Sequence of chain 1.A:
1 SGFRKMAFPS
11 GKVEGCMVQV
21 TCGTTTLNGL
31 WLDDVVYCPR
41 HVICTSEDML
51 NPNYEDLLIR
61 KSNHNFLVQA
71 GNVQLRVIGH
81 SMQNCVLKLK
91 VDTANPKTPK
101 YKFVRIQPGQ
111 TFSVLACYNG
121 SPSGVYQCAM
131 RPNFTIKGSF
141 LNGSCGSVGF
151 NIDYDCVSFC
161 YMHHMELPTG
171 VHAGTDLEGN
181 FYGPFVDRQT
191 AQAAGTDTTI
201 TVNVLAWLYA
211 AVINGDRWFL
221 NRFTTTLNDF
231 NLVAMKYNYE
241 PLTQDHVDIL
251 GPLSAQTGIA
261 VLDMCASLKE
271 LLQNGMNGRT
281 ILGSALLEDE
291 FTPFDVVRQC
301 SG

This small molecule binds to this protein.
Small molecule (SMILES): C[C@H](N)C(=O)O

Binding-site contacts:
Ligand atom CB contacts residue THR26 of chain 1.A at 3.6 Å.
Ligand atom O contacts residue ILE1 of chain 1.D at 2.3 Å (h-bond).
Ligand atom O contacts residue GLY143 of chain 1.A at 3.9 Å.
Ligand atom N contacts residue HIS41 of chain 1.A at 4.0 Å.
Ligand atom N contacts residue CYS145 of chain 1.A at 3.5 Å (h-bond).
Ligand atom C contacts residue V3E1 of chain 1.E at 4.0 Å.
Ligand atom N contacts residue ACY1 of chain 1.B at 1.4 Å.
Ligand atom CB contacts residue THR25 of chain 1.A at 3.7 Å.
Ligand atom CA contacts residue GLY143 of chain 1.A at 4.2 Å.
Ligand atom CA contacts residue THR26 of chain 1.A at 3.6 Å.
Ligand atom C contacts residue ILE1 of chain 1.D at 1.4 Å (hydrophobic).
Ligand atom C contacts residue THR26 of chain 1.A at 3.8 Å.
Ligand atom N contacts residue GLY143 of chain 1.A at 4.2 Å.
Ligand atom CB contacts residue ILE1 of chain 1.D at 3.1 Å (hydrophobic).
Ligand atom C contacts residue ACY1 of chain 1.B at 3.5 Å.
Ligand atom C contacts residue GLY143 of chain 1.A at 3.9 Å.
Ligand atom CB contacts residue HIS41 of chain 1.A at 4.0 Å.
Ligand atom CA contacts residue ILE1 of chain 1.D at 2.5 Å (hydrophobic).
Ligand atom N contacts residue ILE1 of chain 1.D at 3.8 Å.
Ligand atom CB contacts residue LEU27 of chain 1.A at 3.7 Å (hydrophobic).
Ligand atom CA contacts residue LEU27 of chain 1.A at 4.3 Å (hydrophobic).
Ligand atom CB contacts residue ACY1 of chain 1.B at 3.6 Å.
Ligand atom O contacts residue V3E1 of chain 1.E at 4.0 Å.
Ligand atom O contacts residue ACY1 of chain 1.B at 3.6 Å.
Ligand atom CB contacts residue V3E1 of chain 1.E at 4.4 Å.
Ligand atom CA contacts residue ACY1 of chain 1.B at 2.5 Å.